Sequence of chain 1.A:
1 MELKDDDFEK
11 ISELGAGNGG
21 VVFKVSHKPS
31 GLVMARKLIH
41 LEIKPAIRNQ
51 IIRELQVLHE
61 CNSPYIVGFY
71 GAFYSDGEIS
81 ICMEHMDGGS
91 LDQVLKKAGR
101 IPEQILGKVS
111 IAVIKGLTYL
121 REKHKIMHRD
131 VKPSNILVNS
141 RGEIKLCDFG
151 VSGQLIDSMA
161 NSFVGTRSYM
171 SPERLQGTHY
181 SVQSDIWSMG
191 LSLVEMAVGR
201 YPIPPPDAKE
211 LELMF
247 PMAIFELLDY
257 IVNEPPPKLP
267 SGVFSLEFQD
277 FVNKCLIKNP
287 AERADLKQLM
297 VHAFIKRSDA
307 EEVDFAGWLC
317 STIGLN

Binding-site contacts:
Ligand atom C05 contacts residue ASP148 of chain 1.A at 3.9 Å.
Ligand atom C11 contacts residue LEU155 of chain 1.A at 3.8 Å (hydrophobic).
Ligand atom O16 contacts residue LYS37 of chain 1.A at 3.4 Å.
Ligand atom C14 contacts residue ASP148 of chain 1.A at 3.8 Å.
Ligand atom C04 contacts residue ASP148 of chain 1.A at 3.9 Å.
Ligand atom F26 contacts residue GLY150 of chain 1.A at 3.6 Å.
Ligand atom C08 contacts residue PHE149 of chain 1.A at 3.7 Å (hydrophobic).
Ligand atom F26 contacts residue VAL151 of chain 1.A at 3.1 Å.
Ligand atom C03 contacts residue LEU58 of chain 1.A at 3.9 Å (hydrophobic).
Ligand atom C03 contacts residue ASP148 of chain 1.A at 3.7 Å.
Ligand atom O16 contacts residue ASP148 of chain 1.A at 3.0 Å (salt-bridge).
Ligand atom C02 contacts residue PHE149 of chain 1.A at 3.7 Å (hydrophobic).
Ligand atom F26 contacts residue SER152 of chain 1.A at 2.9 Å.
Ligand atom C12 contacts residue LEU155 of chain 1.A at 3.7 Å (hydrophobic).
Ligand atom C12 contacts residue GLY150 of chain 1.A at 4.0 Å.
Ligand atom C01 contacts residue ASP148 of chain 1.A at 3.6 Å.
Ligand atom F26 contacts residue PHE149 of chain 1.A at 3.5 Å.
Ligand atom N07 contacts residue ILE81 of chain 1.A at 3.8 Å.
Ligand atom F24 contacts residue LYS37 of chain 1.A at 3.2 Å.
Ligand atom C13 contacts residue PHE149 of chain 1.A at 3.2 Å (hydrophobic).
Ligand atom C11 contacts residue PHE149 of chain 1.A at 3.8 Å (hydrophobic).
Ligand atom N07 contacts residue ASP148 of chain 1.A at 3.6 Å.
Ligand atom C12 contacts residue PHE149 of chain 1.A at 3.2 Å (hydrophobic).
Ligand atom F24 contacts residue ILE81 of chain 1.A at 3.8 Å.
Ligand atom C12 contacts residue VAL151 of chain 1.A at 3.9 Å (hydrophobic).
Ligand atom C02 contacts residue ASP148 of chain 1.A at 3.7 Å.
Ligand atom C20 contacts residue ASP130 of chain 1.A at 3.6 Å.
Ligand atom C13 contacts residue LEU155 of chain 1.A at 3.9 Å (hydrophobic).
Ligand atom C04 contacts residue CYS147 of chain 1.A at 4.0 Å (hydrophobic).
Ligand atom C13 contacts residue VAL151 of chain 1.A at 3.9 Å (hydrophobic).
Ligand atom O1 contacts residue MET159 of chain 1.A at 3.8 Å.
Ligand atom C15 contacts residue MET159 of chain 1.A at 4.0 Å (hydrophobic).
Ligand atom C03 contacts residue PHE149 of chain 1.A at 3.7 Å (hydrophobic).
Ligand atom I23 contacts residue CYS147 of chain 1.A at 4.0 Å.
Ligand atom O22 contacts residue ASP130 of chain 1.A at 3.5 Å (salt-bridge).
Ligand atom I23 contacts residue VAL67 of chain 1.A at 3.4 Å.
Ligand atom C04 contacts residue MET83 of chain 1.A at 4.0 Å (hydrophobic).
Ligand atom F24 contacts residue ASP148 of chain 1.A at 2.9 Å.
Ligand atom C06 contacts residue ASP148 of chain 1.A at 3.2 Å.
Ligand atom C05 contacts residue MET83 of chain 1.A at 3.3 Å (hydrophobic).

A small-molecule ligand and the protein it binds are described below.
Small molecule (SMILES): NC(=O)c1c(Nc2ccc(I)cc2F)cc(F)cc1OCC[C@@H](O)CO